Binding-site contacts:
Ligand atom O2 contacts residue LEU196 of chain 1.A at 3.2 Å.
Ligand atom C1 contacts residue ZN1 of chain 1.B at 3.9 Å.
Ligand atom O1 contacts residue ZN1 of chain 1.B at 3.0 Å.
Ligand atom O1 contacts residue VAL141 of chain 1.A at 4.1 Å.
Ligand atom C1 contacts residue HIS93 of chain 1.A at 3.4 Å.
Ligand atom O6 contacts residue GLY130 of chain 1.A at 3.6 Å (h-bond).
Ligand atom O2 contacts residue ZN1 of chain 1.B at 4.0 Å.
Ligand atom O2 contacts residue TRP207 of chain 1.A at 3.6 Å.
Ligand atom C3 contacts residue LEU196 of chain 1.A at 4.2 Å (hydrophobic).
Ligand atom C7 contacts residue PRO200 of chain 1.A at 3.5 Å (hydrophobic).
Ligand atom O6 contacts residue PHE129 of chain 1.A at 3.6 Å.
Ligand atom O1 contacts residue HIS93 of chain 1.A at 3.1 Å.
Ligand atom C4 contacts residue PHE129 of chain 1.A at 4.1 Å (hydrophobic).
Ligand atom S1 contacts residue HIS93 of chain 1.A at 3.8 Å.
Ligand atom O1 contacts residue VAL120 of chain 1.A at 3.9 Å.
Ligand atom C9 contacts residue PHE129 of chain 1.A at 3.6 Å (hydrophobic).
Ligand atom O3 contacts residue THR197 of chain 1.A at 4.2 Å.
Ligand atom O5 contacts residue GLY130 of chain 1.A at 4.1 Å.
Ligand atom C5 contacts residue LEU196 of chain 1.A at 3.9 Å (hydrophobic).
Ligand atom C6 contacts residue PHE129 of chain 1.A at 4.1 Å (hydrophobic).
Ligand atom N1 contacts residue HIS118 of chain 1.A at 3.3 Å (h-bond).
Ligand atom C7 contacts residue LEU196 of chain 1.A at 4.1 Å (hydrophobic).
Ligand atom N1 contacts residue HIS95 of chain 1.A at 3.2 Å (h-bond).
Ligand atom C2 contacts residue THR198 of chain 1.A at 3.7 Å.
Ligand atom C8 contacts residue PRO200 of chain 1.A at 4.0 Å (hydrophobic).
Ligand atom O3 contacts residue ZN1 of chain 1.B at 4.0 Å.
Ligand atom S1 contacts residue THR197 of chain 1.A at 3.7 Å.
Ligand atom N1 contacts residue GLU105 of chain 1.A at 4.1 Å.
Ligand atom S1 contacts residue ZN1 of chain 1.B at 3.0 Å.
Ligand atom C1 contacts residue THR198 of chain 1.A at 3.9 Å.
Ligand atom O2 contacts residue THR197 of chain 1.A at 2.8 Å (h-bond).
Ligand atom S1 contacts residue HIS118 of chain 1.A at 3.9 Å.
Ligand atom N1 contacts residue ZN1 of chain 1.B at 1.9 Å.
Ligand atom O2 contacts residue SER195 of chain 1.A at 4.0 Å.
Ligand atom O4 contacts residue PHE129 of chain 1.A at 3.5 Å.
Ligand atom O1 contacts residue HIS118 of chain 1.A at 3.5 Å (h-bond).
Ligand atom N1 contacts residue HIS93 of chain 1.A at 3.2 Å (h-bond).
Ligand atom O3 contacts residue LEU196 of chain 1.A at 3.7 Å.
Ligand atom O3 contacts residue HIS93 of chain 1.A at 4.1 Å.
Ligand atom N1 contacts residue THR197 of chain 1.A at 2.6 Å (h-bond).

The protein below binds the small molecule below.
Small molecule (SMILES): NS(=O)(=O)OCCCCCCCCCCOS(N)(=O)=O

Sequence of chain 1.A:
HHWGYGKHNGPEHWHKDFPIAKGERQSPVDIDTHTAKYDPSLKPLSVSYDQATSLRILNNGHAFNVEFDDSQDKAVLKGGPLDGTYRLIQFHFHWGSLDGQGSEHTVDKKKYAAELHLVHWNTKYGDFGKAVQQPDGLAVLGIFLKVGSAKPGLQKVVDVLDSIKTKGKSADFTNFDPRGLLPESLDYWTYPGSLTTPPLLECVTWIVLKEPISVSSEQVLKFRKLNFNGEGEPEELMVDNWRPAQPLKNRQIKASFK